Sequence of chain 7.A:
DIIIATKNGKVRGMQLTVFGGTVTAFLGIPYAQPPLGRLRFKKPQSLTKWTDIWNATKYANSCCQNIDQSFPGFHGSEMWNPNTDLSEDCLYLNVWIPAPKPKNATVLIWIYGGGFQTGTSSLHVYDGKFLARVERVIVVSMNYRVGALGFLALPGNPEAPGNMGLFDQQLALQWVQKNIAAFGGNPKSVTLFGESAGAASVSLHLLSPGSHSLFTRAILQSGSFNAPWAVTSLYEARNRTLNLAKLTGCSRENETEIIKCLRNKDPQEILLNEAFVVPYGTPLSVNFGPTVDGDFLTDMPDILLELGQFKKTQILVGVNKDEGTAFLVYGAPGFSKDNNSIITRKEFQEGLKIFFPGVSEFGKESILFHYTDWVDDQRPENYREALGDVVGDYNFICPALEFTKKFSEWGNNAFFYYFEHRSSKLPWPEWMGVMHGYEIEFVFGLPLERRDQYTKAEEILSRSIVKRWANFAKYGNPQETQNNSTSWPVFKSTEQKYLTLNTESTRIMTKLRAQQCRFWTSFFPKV

A protein and the small-molecule ligand that binds it are described below.
Small molecule (SMILES): CCO[P](=O)(O)NC

Binding-site contacts:
Ligand atom C3 contacts residue SER198 of chain 7.A at 3.9 Å.
Ligand atom C1 contacts residue PHE398 of chain 7.A at 3.6 Å (hydrophobic).
Ligand atom C2 contacts residue TRP231 of chain 7.A at 3.7 Å (hydrophobic).
Ligand atom P contacts residue GLY116 of chain 7.A at 4.3 Å.
Ligand atom C1 contacts residue TRP231 of chain 7.A at 3.8 Å (hydrophobic).
Ligand atom O3 contacts residue SER198 of chain 7.A at 2.6 Å (h-bond).
Ligand atom O3 contacts residue TRP231 of chain 7.A at 3.8 Å.
Ligand atom O3 contacts residue GLY117 of chain 7.A at 4.0 Å.
Ligand atom C3 contacts residue GLY116 of chain 7.A at 4.4 Å.
Ligand atom P contacts residue ALA199 of chain 7.A at 3.5 Å.
Ligand atom C3 contacts residue PHE329 of chain 7.A at 4.2 Å (hydrophobic).
Ligand atom C1 contacts residue SER198 of chain 7.A at 3.5 Å.
Ligand atom N contacts residue PHE398 of chain 7.A at 4.4 Å.
Ligand atom C3 contacts residue GLY117 of chain 7.A at 4.1 Å.
Ligand atom C1 contacts residue LEU286 of chain 7.A at 3.6 Å (hydrophobic).
Ligand atom C2 contacts residue GLY117 of chain 7.A at 3.8 Å.
Ligand atom N contacts residue HIS438 of chain 7.A at 2.9 Å (h-bond).
Ligand atom O2 contacts residue ALA199 of chain 7.A at 2.9 Å (h-bond).
Ligand atom C2 contacts residue VAL288 of chain 7.A at 3.9 Å (hydrophobic).
Ligand atom N contacts residue SER198 of chain 7.A at 2.5 Å (h-bond).
Ligand atom C2 contacts residue LEU286 of chain 7.A at 3.7 Å (hydrophobic).
Ligand atom P contacts residue GLY117 of chain 7.A at 3.8 Å.
Ligand atom O3 contacts residue ALA199 of chain 7.A at 3.9 Å.
Ligand atom O2 contacts residue GLY115 of chain 7.A at 4.0 Å.
Ligand atom C3 contacts residue HIS438 of chain 7.A at 4.0 Å.
Ligand atom O2 contacts residue SER198 of chain 7.A at 2.6 Å (h-bond).
Ligand atom O2 contacts residue GLY117 of chain 7.A at 2.6 Å (h-bond).
Ligand atom P contacts residue HIS438 of chain 7.A at 3.8 Å.
Ligand atom O2 contacts residue GLY116 of chain 7.A at 3.0 Å (h-bond).
Ligand atom O3 contacts residue PHE398 of chain 7.A at 4.1 Å.
Ligand atom P contacts residue SER198 of chain 7.A at 1.6 Å.
Ligand atom N contacts residue PHE329 of chain 7.A at 4.2 Å.